This small molecule binds to this protein.
Small molecule (SMILES): CC(C)C[C@H](CP(=O)(O)[C@@H](N)c1ccccc1)C(=O)O

Sequence of chain 1.G:
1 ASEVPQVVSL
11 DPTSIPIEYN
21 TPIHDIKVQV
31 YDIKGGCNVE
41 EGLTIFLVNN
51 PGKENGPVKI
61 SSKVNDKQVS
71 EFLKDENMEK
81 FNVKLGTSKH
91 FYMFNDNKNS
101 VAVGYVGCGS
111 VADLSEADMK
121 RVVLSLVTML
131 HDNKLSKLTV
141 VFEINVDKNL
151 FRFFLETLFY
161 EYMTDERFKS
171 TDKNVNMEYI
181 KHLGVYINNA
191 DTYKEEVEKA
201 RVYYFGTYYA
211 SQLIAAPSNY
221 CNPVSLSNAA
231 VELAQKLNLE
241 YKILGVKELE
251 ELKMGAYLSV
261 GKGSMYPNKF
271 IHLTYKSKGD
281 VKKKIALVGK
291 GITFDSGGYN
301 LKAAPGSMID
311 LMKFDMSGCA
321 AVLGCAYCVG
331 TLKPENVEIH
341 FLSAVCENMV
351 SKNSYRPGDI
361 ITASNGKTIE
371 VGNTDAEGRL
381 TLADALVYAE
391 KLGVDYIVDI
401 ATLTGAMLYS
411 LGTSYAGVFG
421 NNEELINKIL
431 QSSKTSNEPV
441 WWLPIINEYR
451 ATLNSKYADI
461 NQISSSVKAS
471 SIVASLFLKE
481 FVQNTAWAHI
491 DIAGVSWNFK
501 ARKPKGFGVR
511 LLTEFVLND

Binding-site contacts:
Ligand atom C14 contacts residue MET312 of chain 1.G at 3.6 Å (hydrophobic).
Ligand atom C16 contacts residue GLY405 of chain 1.G at 3.7 Å.
Ligand atom C11 contacts residue LYS290 of chain 1.G at 3.7 Å.
Ligand atom N12 contacts residue ASP315 of chain 1.G at 2.9 Å (salt-bridge).
Ligand atom C11 contacts residue ZN1 of chain 1.OB at 3.0 Å.
Ligand atom C15 contacts residue MET312 of chain 1.G at 3.5 Å (hydrophobic).
Ligand atom O09 contacts residue ASP295 of chain 1.G at 3.1 Å (salt-bridge).
Ligand atom C07 contacts residue CO31 of chain 1.NB at 3.4 Å.
Ligand atom P08 contacts residue ASP375 of chain 1.G at 3.5 Å.
Ligand atom N12 contacts residue THR402 of chain 1.G at 3.8 Å.
Ligand atom O10 contacts residue ASP295 of chain 1.G at 3.4 Å (salt-bridge).
Ligand atom C11 contacts residue THR402 of chain 1.G at 3.4 Å.
Ligand atom O21 contacts residue THR404 of chain 1.G at 3.8 Å.
Ligand atom C14 contacts residue LYS302 of chain 1.G at 3.5 Å.
Ligand atom P08 contacts residue ZN1 of chain 1.OB at 3.2 Å.
Ligand atom N12 contacts residue LYS290 of chain 1.G at 3.4 Å (salt-bridge).
Ligand atom N12 contacts residue ZN1 of chain 1.OB at 2.2 Å.
Ligand atom O09 contacts residue ZN1 of chain 1.PB at 2.1 Å.
Ligand atom O21 contacts residue GLY405 of chain 1.G at 2.7 Å (h-bond).
Ligand atom O09 contacts residue LYS302 of chain 1.G at 2.6 Å (salt-bridge).
Ligand atom O10 contacts residue ASP375 of chain 1.G at 3.1 Å (salt-bridge).
Ligand atom C18 contacts residue ALA493 of chain 1.G at 3.7 Å (hydrophobic).
Ligand atom O09 contacts residue ZN1 of chain 1.OB at 3.8 Å.
Ligand atom O09 contacts residue ASP375 of chain 1.G at 2.9 Å (salt-bridge).
Ligand atom O10 contacts residue GLU377 of chain 1.G at 3.3 Å (salt-bridge).
Ligand atom C07 contacts residue LEU403 of chain 1.G at 3.1 Å (hydrophobic).
Ligand atom P08 contacts residue CO31 of chain 1.NB at 3.8 Å.
Ligand atom C11 contacts residue LEU403 of chain 1.G at 3.8 Å (hydrophobic).
Ligand atom O10 contacts residue LEU403 of chain 1.G at 3.7 Å.
Ligand atom C17 contacts residue ALA493 of chain 1.G at 3.7 Å (hydrophobic).
Ligand atom P08 contacts residue ZN1 of chain 1.PB at 2.8 Å.
Ligand atom O10 contacts residue LYS290 of chain 1.G at 3.3 Å (salt-bridge).
Ligand atom O10 contacts residue ZN1 of chain 1.PB at 2.5 Å.
Ligand atom P08 contacts residue LEU403 of chain 1.G at 3.7 Å.
Ligand atom O10 contacts residue CO31 of chain 1.NB at 2.6 Å (h-bond).
Ligand atom C18 contacts residue THR402 of chain 1.G at 3.6 Å.
Ligand atom C06 contacts residue ASP375 of chain 1.G at 3.6 Å.
Ligand atom N12 contacts residue ASP295 of chain 1.G at 3.0 Å (salt-bridge).
Ligand atom P08 contacts residue ASP295 of chain 1.G at 3.7 Å.
Ligand atom O10 contacts residue ZN1 of chain 1.OB at 2.5 Å.